Sequence of chain 1.A:
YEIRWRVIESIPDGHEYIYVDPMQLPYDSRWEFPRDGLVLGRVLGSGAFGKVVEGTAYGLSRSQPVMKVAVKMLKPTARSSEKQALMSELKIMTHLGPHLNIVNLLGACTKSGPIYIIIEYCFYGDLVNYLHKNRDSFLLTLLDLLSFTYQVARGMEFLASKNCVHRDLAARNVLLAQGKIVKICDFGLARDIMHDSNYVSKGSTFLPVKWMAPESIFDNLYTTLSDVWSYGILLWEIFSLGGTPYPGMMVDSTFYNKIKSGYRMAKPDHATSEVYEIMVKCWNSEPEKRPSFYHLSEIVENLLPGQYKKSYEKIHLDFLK

Binding-site contacts:
Ligand atom C4 contacts residue TYR127 of chain 1.A at 3.6 Å (hydrophobic).
Ligand atom C7 contacts residue LEU204 of chain 1.A at 3.8 Å (hydrophobic).
Ligand atom C17 contacts residue MET79 of chain 1.A at 3.5 Å (hydrophobic).
Ligand atom N9 contacts residue TYR127 of chain 1.A at 3.8 Å.
Ligand atom C1 contacts residue TYR127 of chain 1.A at 3.7 Å (hydrophobic).
Ligand atom C16 contacts residue LYS57 of chain 1.A at 3.2 Å.
Ligand atom N7 contacts residue VAL58 of chain 1.A at 3.4 Å.
Ligand atom N7 contacts residue LYS78 of chain 1.A at 3.3 Å (salt-bridge).
Ligand atom C9 contacts residue VAL58 of chain 1.A at 3.5 Å (hydrophobic).
Ligand atom C23 contacts residue LEU204 of chain 1.A at 3.6 Å (hydrophobic).
Ligand atom C16 contacts residue LYS78 of chain 1.A at 3.5 Å.
Ligand atom C25 contacts residue GLY131 of chain 1.A at 3.8 Å.
Ligand atom C16 contacts residue MET79 of chain 1.A at 3.1 Å (hydrophobic).
Ligand atom C15 contacts residue LYS57 of chain 1.A at 3.2 Å.
Ligand atom C4 contacts residue CYS128 of chain 1.A at 3.1 Å (hydrophobic).
Ligand atom C17 contacts residue LYS78 of chain 1.A at 3.8 Å.
Ligand atom C4 contacts residue LEU50 of chain 1.A at 3.8 Å (hydrophobic).
Ligand atom C15 contacts residue GLY56 of chain 1.A at 3.6 Å.
Ligand atom C25 contacts residue LEU50 of chain 1.A at 3.8 Å (hydrophobic).
Ligand atom C13 contacts residue SER52 of chain 1.A at 3.7 Å.
Ligand atom C2 contacts residue GLY131 of chain 1.A at 3.3 Å.
Ligand atom C23 contacts residue ALA76 of chain 1.A at 3.5 Å (hydrophobic).
Ligand atom C17 contacts residue LEU80 of chain 1.A at 3.7 Å (hydrophobic).
Ligand atom F contacts residue LEU92 of chain 1.A at 3.6 Å.
Ligand atom C6 contacts residue LEU204 of chain 1.A at 3.5 Å (hydrophobic).
Ligand atom C8 contacts residue VAL58 of chain 1.A at 3.5 Å (hydrophobic).
Ligand atom C24 contacts residue LEU50 of chain 1.A at 3.5 Å (hydrophobic).
Ligand atom N4 contacts residue VAL58 of chain 1.A at 3.7 Å.
Ligand atom F contacts residue MET79 of chain 1.A at 3.3 Å.
Ligand atom C3 contacts residue GLY131 of chain 1.A at 3.7 Å.
Ligand atom C13 contacts residue GLY53 of chain 1.A at 3.6 Å.
Ligand atom C16 contacts residue GLY56 of chain 1.A at 3.7 Å.
Ligand atom C23 contacts residue GLU126 of chain 1.A at 3.7 Å.
Ligand atom C20 contacts residue LYS78 of chain 1.A at 3.3 Å.
Ligand atom N9 contacts residue CYS128 of chain 1.A at 3.2 Å (h-bond).
Ligand atom C1 contacts residue GLY131 of chain 1.A at 3.4 Å.
Ligand atom C2 contacts residue LEU50 of chain 1.A at 3.5 Å (hydrophobic).
Ligand atom C3 contacts residue LEU50 of chain 1.A at 3.3 Å (hydrophobic).
Ligand atom F contacts residue LEU80 of chain 1.A at 3.0 Å.
Ligand atom N8 contacts residue LEU204 of chain 1.A at 3.5 Å.

A protein and the small-molecule ligand that binds it are described below.
Small molecule (SMILES): Cn1cc(-c2cc3c(N4CCN(c5ncc([C@@](C)(N)c6ccc(F)cc6)cn5)CC4)ncnn3c2)cn1